A small-molecule ligand and the protein it binds are described below.
Small molecule (SMILES): CC(=O)N[C@H]1[C@H](O[C@H]2[C@H](O)[C@@H](NC(C)=O)CO[C@@H]2CO)O[C@H](CO)[C@@H](O)[C@@H]1O

Sequence of chain 1.A:
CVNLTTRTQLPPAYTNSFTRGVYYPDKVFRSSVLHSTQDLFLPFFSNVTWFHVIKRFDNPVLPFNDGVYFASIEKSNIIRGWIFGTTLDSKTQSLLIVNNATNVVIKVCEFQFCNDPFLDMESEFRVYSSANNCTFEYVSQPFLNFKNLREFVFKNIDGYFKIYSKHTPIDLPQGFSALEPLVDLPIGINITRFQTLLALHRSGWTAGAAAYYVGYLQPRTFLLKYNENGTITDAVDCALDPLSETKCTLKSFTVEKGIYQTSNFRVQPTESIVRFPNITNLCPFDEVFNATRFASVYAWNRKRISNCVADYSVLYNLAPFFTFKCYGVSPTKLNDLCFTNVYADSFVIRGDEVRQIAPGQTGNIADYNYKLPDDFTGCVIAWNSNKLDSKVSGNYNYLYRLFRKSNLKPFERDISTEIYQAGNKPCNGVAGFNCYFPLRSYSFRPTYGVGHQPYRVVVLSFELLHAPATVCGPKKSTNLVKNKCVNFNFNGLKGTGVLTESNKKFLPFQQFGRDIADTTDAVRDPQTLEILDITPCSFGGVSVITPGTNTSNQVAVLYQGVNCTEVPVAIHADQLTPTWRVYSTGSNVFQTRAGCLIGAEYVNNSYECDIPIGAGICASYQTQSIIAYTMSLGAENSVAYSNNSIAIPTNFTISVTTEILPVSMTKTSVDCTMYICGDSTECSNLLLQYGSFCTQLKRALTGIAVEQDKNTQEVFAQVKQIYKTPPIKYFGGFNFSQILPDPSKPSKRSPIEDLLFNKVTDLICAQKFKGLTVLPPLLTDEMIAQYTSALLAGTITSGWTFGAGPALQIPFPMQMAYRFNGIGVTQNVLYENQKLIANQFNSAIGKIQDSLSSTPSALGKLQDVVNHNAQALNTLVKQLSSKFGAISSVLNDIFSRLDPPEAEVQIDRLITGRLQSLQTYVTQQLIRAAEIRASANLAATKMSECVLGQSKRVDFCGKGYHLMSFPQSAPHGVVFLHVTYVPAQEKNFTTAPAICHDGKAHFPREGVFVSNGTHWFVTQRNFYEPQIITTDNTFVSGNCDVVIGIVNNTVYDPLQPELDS

Sequence of chain 1.C:
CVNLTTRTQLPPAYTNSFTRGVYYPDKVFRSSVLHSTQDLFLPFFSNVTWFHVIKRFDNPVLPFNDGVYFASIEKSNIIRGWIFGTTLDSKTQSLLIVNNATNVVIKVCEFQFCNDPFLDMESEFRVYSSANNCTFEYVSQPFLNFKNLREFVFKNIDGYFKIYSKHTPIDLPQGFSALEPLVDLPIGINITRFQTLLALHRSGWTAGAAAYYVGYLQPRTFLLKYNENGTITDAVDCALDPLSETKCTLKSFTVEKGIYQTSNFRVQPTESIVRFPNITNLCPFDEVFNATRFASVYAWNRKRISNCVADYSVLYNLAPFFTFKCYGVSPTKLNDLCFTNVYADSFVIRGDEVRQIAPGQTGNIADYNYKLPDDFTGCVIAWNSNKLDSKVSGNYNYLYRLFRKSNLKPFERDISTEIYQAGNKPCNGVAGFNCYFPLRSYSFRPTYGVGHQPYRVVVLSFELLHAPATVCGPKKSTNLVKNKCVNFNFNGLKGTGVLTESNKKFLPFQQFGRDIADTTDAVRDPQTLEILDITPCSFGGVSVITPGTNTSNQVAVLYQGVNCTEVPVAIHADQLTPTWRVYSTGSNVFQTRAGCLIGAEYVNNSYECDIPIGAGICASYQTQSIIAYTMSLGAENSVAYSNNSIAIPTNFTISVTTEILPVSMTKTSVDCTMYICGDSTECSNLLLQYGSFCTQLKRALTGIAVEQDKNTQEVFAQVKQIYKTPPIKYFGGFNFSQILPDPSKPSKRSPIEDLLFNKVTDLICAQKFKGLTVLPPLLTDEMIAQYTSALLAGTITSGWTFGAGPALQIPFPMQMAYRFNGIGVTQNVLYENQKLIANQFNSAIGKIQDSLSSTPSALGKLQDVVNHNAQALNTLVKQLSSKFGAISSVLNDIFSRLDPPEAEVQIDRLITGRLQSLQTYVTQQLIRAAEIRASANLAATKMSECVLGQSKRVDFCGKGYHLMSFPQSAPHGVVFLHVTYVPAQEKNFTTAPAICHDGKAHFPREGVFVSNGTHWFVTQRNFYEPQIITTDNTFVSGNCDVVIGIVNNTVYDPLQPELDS

Binding-site contacts:
Ligand atom C7 contacts residue SER706 of chain 1.C at 4.2 Å.
Ligand atom C4 contacts residue ASN1076 of chain 1.C at 4.2 Å.
Ligand atom C8 contacts residue GLU1074 of chain 1.C at 3.7 Å.
Ligand atom C1 contacts residue ASN1076 of chain 1.C at 1.4 Å.
Ligand atom C2 contacts residue ASN1076 of chain 1.C at 2.5 Å.
Ligand atom C1 contacts residue GLN897 of chain 1.A at 4.3 Å.
Ligand atom C4 contacts residue ALA708 of chain 1.C at 4.3 Å (hydrophobic).
Ligand atom C7 contacts residue ALA708 of chain 1.C at 4.0 Å (hydrophobic).
Ligand atom C8 contacts residue SER706 of chain 1.C at 4.3 Å.
Ligand atom O5 contacts residue ASN1076 of chain 1.C at 2.3 Å (h-bond).
Ligand atom C6 contacts residue ALA708 of chain 1.C at 3.8 Å (hydrophobic).
Ligand atom N2 contacts residue ALA708 of chain 1.C at 4.3 Å.
Ligand atom O4 contacts residue ALA708 of chain 1.C at 4.0 Å.
Ligand atom O7 contacts residue ASN1076 of chain 1.C at 4.0 Å.
Ligand atom C5 contacts residue ASN1076 of chain 1.C at 3.6 Å.
Ligand atom O7 contacts residue SER706 of chain 1.C at 3.2 Å (h-bond).
Ligand atom C8 contacts residue LYS1075 of chain 1.C at 4.5 Å.
Ligand atom C7 contacts residue ASN1076 of chain 1.C at 3.7 Å.
Ligand atom C5 contacts residue ALA708 of chain 1.C at 3.5 Å (hydrophobic).
Ligand atom O7 contacts residue ALA708 of chain 1.C at 4.4 Å.
Ligand atom C3 contacts residue ASN1076 of chain 1.C at 3.8 Å.
Ligand atom C8 contacts residue VAL707 of chain 1.C at 4.3 Å (hydrophobic).
Ligand atom C8 contacts residue ALA708 of chain 1.C at 3.7 Å (hydrophobic).
Ligand atom N2 contacts residue ASN1076 of chain 1.C at 2.9 Å (h-bond).
Ligand atom C8 contacts residue ASN1076 of chain 1.C at 4.3 Å.